Binding-site contacts:
Ligand atom C8 contacts residue TRP50 of chain 1.B at 3.5 Å (hydrophobic).
Ligand atom C6 contacts residue LEU96 of chain 1.B at 4.4 Å (hydrophobic).
Ligand atom C10 contacts residue HIS43 of chain 1.B at 3.8 Å.
Ligand atom N1 contacts residue TRP50 of chain 1.B at 2.9 Å.
Ligand atom O1 contacts residue TRP50 of chain 1.B at 4.0 Å.
Ligand atom C contacts residue TYR47 of chain 1.B at 4.0 Å (hydrophobic).
Ligand atom C9 contacts residue TRP50 of chain 1.B at 3.1 Å (hydrophobic).
Ligand atom C1 contacts residue LEU96 of chain 1.B at 4.5 Å (hydrophobic).
Ligand atom N contacts residue GLY228 of chain 1.B at 4.0 Å.
Ligand atom C2 contacts residue TRP227 of chain 1.B at 3.7 Å (hydrophobic).
Ligand atom C7 contacts residue TRP50 of chain 1.B at 4.0 Å (hydrophobic).
Ligand atom C2 contacts residue GLU94 of chain 1.B at 4.5 Å.
Ligand atom C8 contacts residue TYR47 of chain 1.B at 3.8 Å (hydrophobic).
Ligand atom C5 contacts residue TYR47 of chain 1.B at 3.6 Å (hydrophobic).
Ligand atom C9 contacts residue HIS43 of chain 1.B at 3.9 Å.
Ligand atom C6 contacts residue TRP227 of chain 1.B at 4.5 Å (hydrophobic).
Ligand atom C10 contacts residue TYR47 of chain 1.B at 3.8 Å (hydrophobic).
Ligand atom C1 contacts residue GLU94 of chain 1.B at 4.3 Å.
Ligand atom C5 contacts residue LEU96 of chain 1.B at 4.1 Å (hydrophobic).
Ligand atom N1 contacts residue TYR47 of chain 1.B at 2.8 Å.
Ligand atom C2 contacts residue ILE179 of chain 1.B at 4.3 Å (hydrophobic).
Ligand atom C10 contacts residue LEU96 of chain 1.B at 4.0 Å (hydrophobic).
Ligand atom C4 contacts residue TRP227 of chain 1.B at 4.4 Å (hydrophobic).
Ligand atom O1 contacts residue HIS43 of chain 1.B at 3.2 Å.
Ligand atom N contacts residue TRP227 of chain 1.B at 3.6 Å.
Ligand atom C4 contacts residue LEU96 of chain 1.B at 4.3 Å (hydrophobic).
Ligand atom C2 contacts residue LEU96 of chain 1.B at 4.2 Å (hydrophobic).
Ligand atom C contacts residue ASN95 of chain 1.B at 4.2 Å.
Ligand atom C contacts residue LEU96 of chain 1.B at 4.1 Å (hydrophobic).
Ligand atom O1 contacts residue TYR47 of chain 1.B at 3.7 Å.
Ligand atom C9 contacts residue TYR47 of chain 1.B at 4.4 Å (hydrophobic).
Ligand atom C contacts residue GLU94 of chain 1.B at 3.4 Å.
Ligand atom C2 contacts residue ASN95 of chain 1.B at 4.0 Å.
Ligand atom O contacts residue GLY228 of chain 1.B at 4.3 Å.
Ligand atom C3 contacts residue ILE179 of chain 1.B at 3.8 Å (hydrophobic).
Ligand atom O contacts residue TRP227 of chain 1.B at 3.6 Å.

A protein and the small-molecule ligand that binds it are described below.
Small molecule (SMILES): CC(C)(C)c1cc(CC2(N)COC2)no1

Sequence of chain 1.B:
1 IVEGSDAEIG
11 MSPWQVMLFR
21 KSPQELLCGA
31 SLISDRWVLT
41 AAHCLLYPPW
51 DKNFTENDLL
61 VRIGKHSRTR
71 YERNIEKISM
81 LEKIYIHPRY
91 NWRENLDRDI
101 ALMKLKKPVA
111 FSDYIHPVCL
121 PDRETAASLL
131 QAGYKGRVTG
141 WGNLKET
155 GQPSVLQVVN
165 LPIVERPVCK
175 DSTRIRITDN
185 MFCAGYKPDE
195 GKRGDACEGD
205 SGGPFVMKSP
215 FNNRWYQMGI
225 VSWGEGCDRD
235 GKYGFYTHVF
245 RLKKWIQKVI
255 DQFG